Binding-site contacts:
Ligand atom O5 contacts residue GLU150 of chain 2.F at 3.2 Å.
Ligand atom O1 contacts residue SER151 of chain 2.F at 3.1 Å (h-bond).
Ligand atom C1 contacts residue SER151 of chain 2.F at 3.6 Å.
Ligand atom C8 contacts residue THR156 of chain 2.F at 4.2 Å.
Ligand atom O6 contacts residue GLU150 of chain 2.F at 3.8 Å.
Ligand atom N2 contacts residue ASN154 of chain 2.F at 2.9 Å (h-bond).
Ligand atom O6 contacts residue ALA147 of chain 2.F at 4.2 Å.
Ligand atom O5 contacts residue ALA147 of chain 2.F at 4.0 Å.
Ligand atom C6 contacts residue ALA147 of chain 2.F at 4.0 Å (hydrophobic).
Ligand atom O1 contacts residue ASN154 of chain 2.F at 3.0 Å (h-bond).
Ligand atom C8 contacts residue ASN154 of chain 2.F at 4.2 Å.
Ligand atom C1 contacts residue THR156 of chain 2.F at 3.5 Å.
Ligand atom C1 contacts residue ASN154 of chain 2.F at 3.8 Å.
Ligand atom C2 contacts residue THR156 of chain 2.F at 3.9 Å.
Ligand atom C2 contacts residue ASN154 of chain 2.F at 3.8 Å.
Ligand atom N2 contacts residue THR156 of chain 2.F at 3.3 Å.
Ligand atom C7 contacts residue ASN154 of chain 2.F at 3.6 Å.
Ligand atom O1 contacts residue GLU150 of chain 2.F at 2.7 Å.
Ligand atom C3 contacts residue THR156 of chain 2.F at 4.4 Å.
Ligand atom O1 contacts residue THR156 of chain 2.F at 3.6 Å.
Ligand atom C1 contacts residue GLU150 of chain 2.F at 3.5 Å.
Ligand atom C7 contacts residue THR156 of chain 2.F at 4.2 Å.
Ligand atom O5 contacts residue SER151 of chain 2.F at 3.7 Å.
Ligand atom C2 contacts residue GLU150 of chain 2.F at 4.4 Å.
Ligand atom O7 contacts residue ASN154 of chain 2.F at 3.8 Å.
Ligand atom C5 contacts residue ALA147 of chain 2.F at 4.2 Å (hydrophobic).

Sequence of chain 2.F:
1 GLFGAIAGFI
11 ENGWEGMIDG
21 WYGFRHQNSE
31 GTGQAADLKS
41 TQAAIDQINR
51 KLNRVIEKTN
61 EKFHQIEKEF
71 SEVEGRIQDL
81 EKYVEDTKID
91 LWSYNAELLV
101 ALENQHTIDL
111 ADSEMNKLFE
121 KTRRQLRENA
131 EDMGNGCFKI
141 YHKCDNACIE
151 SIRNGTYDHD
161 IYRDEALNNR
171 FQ

A small-molecule ligand and the protein it binds are described below.
Small molecule (SMILES): CC(=O)N[C@@H]1[C@@H](O)[C@H](O)[C@@H](CO)O[C@H]1O